Binding-site contacts:
Ligand atom O contacts residue GLN294 of chain 1.B at 2.7 Å (h-bond).
Ligand atom C26 contacts residue ILE243 of chain 1.B at 3.8 Å (hydrophobic).
Ligand atom O2 contacts residue VAL260 of chain 1.B at 3.8 Å.
Ligand atom O contacts residue VAL246 of chain 1.B at 3.3 Å.
Ligand atom C8 contacts residue PHE297 of chain 1.B at 3.7 Å (hydrophobic).
Ligand atom O1 contacts residue VAL260 of chain 1.B at 3.4 Å.
Ligand atom C11 contacts residue THR261 of chain 1.B at 3.9 Å.
Ligand atom C10 contacts residue MET281 of chain 1.B at 3.7 Å (hydrophobic).
Ligand atom C2 contacts residue VAL260 of chain 1.B at 3.6 Å (hydrophobic).
Ligand atom C9 contacts residue GLY293 of chain 1.B at 3.5 Å.
Ligand atom O contacts residue ASN245 of chain 1.B at 3.4 Å.
Ligand atom C contacts residue ALA257 of chain 1.B at 3.5 Å (hydrophobic).
Ligand atom C3 contacts residue TYR87 of chain 1.B at 3.7 Å (hydrophobic).
Ligand atom C19 contacts residue MET281 of chain 1.B at 3.5 Å (hydrophobic).
Ligand atom C1 contacts residue ASN245 of chain 1.B at 3.3 Å.
Ligand atom O3 contacts residue GLN294 of chain 1.B at 2.8 Å (h-bond).
Ligand atom C contacts residue ASN245 of chain 1.B at 3.5 Å.
Ligand atom C contacts residue SER253 of chain 1.B at 3.8 Å.
Ligand atom O3 contacts residue THR261 of chain 1.B at 3.8 Å.
Ligand atom C10 contacts residue PHE264 of chain 1.B at 3.8 Å (hydrophobic).
Ligand atom C24 contacts residue MET204 of chain 1.B at 3.6 Å (hydrophobic).
Ligand atom C3 contacts residue ASN245 of chain 1.B at 3.8 Å.
Ligand atom C contacts residue GLN294 of chain 1.B at 3.2 Å.
Ligand atom C9 contacts residue GLN294 of chain 1.B at 3.5 Å.
Ligand atom C25 contacts residue MET204 of chain 1.B at 3.4 Å (hydrophobic).
Ligand atom C12 contacts residue THR261 of chain 1.B at 3.6 Å.
Ligand atom O1 contacts residue GLN294 of chain 1.B at 3.2 Å (h-bond).
Ligand atom O2 contacts residue GLN294 of chain 1.B at 3.2 Å (h-bond).
Ligand atom O4 contacts residue MET204 of chain 1.B at 3.4 Å.
Ligand atom C1 contacts residue TRP256 of chain 1.B at 3.9 Å (hydrophobic).
Ligand atom N1 contacts residue THR261 of chain 1.B at 2.9 Å (h-bond).
Ligand atom C11 contacts residue PHE264 of chain 1.B at 3.7 Å (hydrophobic).
Ligand atom C7 contacts residue VAL260 of chain 1.B at 3.9 Å (hydrophobic).
Ligand atom C1 contacts residue ALA257 of chain 1.B at 3.9 Å (hydrophobic).
Ligand atom C18 contacts residue MET281 of chain 1.B at 3.7 Å (hydrophobic).
Ligand atom C15 contacts residue MET204 of chain 1.B at 3.7 Å (hydrophobic).
Ligand atom C21 contacts residue MET204 of chain 1.B at 3.8 Å (hydrophobic).
Ligand atom C24 contacts residue ASP242 of chain 1.B at 3.9 Å.
Ligand atom C9 contacts residue PHE297 of chain 1.B at 3.8 Å (hydrophobic).
Ligand atom C12 contacts residue GLN294 of chain 1.B at 3.6 Å.

Sequence of chain 1.B:
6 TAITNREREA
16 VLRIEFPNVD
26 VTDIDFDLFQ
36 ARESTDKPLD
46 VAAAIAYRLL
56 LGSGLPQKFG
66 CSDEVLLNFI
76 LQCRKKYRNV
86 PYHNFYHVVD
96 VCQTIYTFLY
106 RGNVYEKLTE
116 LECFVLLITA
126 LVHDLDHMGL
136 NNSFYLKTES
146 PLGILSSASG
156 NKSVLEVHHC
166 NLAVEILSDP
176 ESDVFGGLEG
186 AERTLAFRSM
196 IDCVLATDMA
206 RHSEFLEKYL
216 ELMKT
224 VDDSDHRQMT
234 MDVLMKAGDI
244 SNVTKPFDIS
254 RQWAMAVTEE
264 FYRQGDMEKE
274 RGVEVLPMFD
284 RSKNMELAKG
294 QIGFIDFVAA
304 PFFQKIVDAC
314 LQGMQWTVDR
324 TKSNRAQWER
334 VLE

The small molecule below binds the protein below.
Small molecule (SMILES): O=C1NCCN1CCOc1cc(C2=NN(C3CCCCCC3)C(=O)[C@@H]3CC=CC[C@H]23)ccc1OCCO